Sequence of chain 1.R:
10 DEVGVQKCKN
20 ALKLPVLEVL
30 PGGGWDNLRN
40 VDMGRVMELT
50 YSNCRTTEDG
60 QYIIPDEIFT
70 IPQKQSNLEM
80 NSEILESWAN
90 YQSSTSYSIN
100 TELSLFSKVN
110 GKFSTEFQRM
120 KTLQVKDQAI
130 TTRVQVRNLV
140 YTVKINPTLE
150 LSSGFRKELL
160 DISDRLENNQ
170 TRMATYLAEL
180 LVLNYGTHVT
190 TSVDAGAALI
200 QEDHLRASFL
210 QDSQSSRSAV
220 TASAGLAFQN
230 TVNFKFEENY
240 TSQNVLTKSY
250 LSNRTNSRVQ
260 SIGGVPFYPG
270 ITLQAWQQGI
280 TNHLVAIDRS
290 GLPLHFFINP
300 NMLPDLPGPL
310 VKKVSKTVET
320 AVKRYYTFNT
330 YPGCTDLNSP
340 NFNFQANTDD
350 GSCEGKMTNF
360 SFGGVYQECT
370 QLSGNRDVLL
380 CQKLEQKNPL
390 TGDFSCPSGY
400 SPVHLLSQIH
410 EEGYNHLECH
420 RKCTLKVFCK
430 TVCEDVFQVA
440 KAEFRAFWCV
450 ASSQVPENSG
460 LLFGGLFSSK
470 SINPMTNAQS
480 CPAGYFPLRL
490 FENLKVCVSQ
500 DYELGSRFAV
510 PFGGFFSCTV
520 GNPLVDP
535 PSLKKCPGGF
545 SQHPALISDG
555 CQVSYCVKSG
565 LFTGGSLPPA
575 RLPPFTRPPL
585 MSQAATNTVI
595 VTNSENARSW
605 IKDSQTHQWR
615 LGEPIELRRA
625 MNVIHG

This protein binds this small molecule.
Small molecule (SMILES): CC(=O)N[C@H]1[C@H](O[C@H]2[C@H](O)[C@@H](NC(C)=O)CO[C@@H]2CO)O[C@H](CO)[C@@H](O)[C@@H]1O

Binding-site contacts:
Ligand atom C7 contacts residue SER251 of chain 1.R at 3.1 Å.
Ligand atom C3 contacts residue ASN252 of chain 1.R at 3.8 Å.
Ligand atom O5 contacts residue ASN252 of chain 1.R at 2.4 Å (h-bond).
Ligand atom O6 contacts residue PHE208 of chain 1.R at 4.0 Å.
Ligand atom C6 contacts residue PHE208 of chain 1.R at 4.0 Å (hydrophobic).
Ligand atom C4 contacts residue ASN252 of chain 1.R at 4.3 Å.
Ligand atom C2 contacts residue ASN252 of chain 1.R at 2.5 Å.
Ligand atom C7 contacts residue ARG205 of chain 1.R at 4.4 Å.
Ligand atom O7 contacts residue SER251 of chain 1.R at 2.5 Å (h-bond).
Ligand atom C1 contacts residue ASN252 of chain 1.R at 1.4 Å.
Ligand atom C5 contacts residue ASN252 of chain 1.R at 3.7 Å.
Ligand atom N2 contacts residue SER251 of chain 1.R at 4.1 Å.
Ligand atom C5 contacts residue PHE208 of chain 1.R at 4.4 Å (hydrophobic).
Ligand atom C8 contacts residue SER251 of chain 1.R at 3.4 Å.
Ligand atom O6 contacts residue ASP211 of chain 1.R at 3.9 Å.
Ligand atom O5 contacts residue PHE208 of chain 1.R at 3.5 Å.
Ligand atom O6 contacts residue SER207 of chain 1.R at 3.8 Å.
Ligand atom N2 contacts residue ARG205 of chain 1.R at 4.0 Å.
Ligand atom C8 contacts residue ARG205 of chain 1.R at 3.7 Å.
Ligand atom C1 contacts residue PHE208 of chain 1.R at 4.5 Å (hydrophobic).
Ligand atom C7 contacts residue ASN252 of chain 1.R at 4.0 Å.
Ligand atom N2 contacts residue ASN252 of chain 1.R at 3.0 Å (h-bond).